The protein below binds the small molecule below.
Small molecule (SMILES): Nc1nc(Cl)cc(-c2nn(C(F)F)cc2Cc2ccccc2OCCN2CCOC[C@H]2CO)n1

Sequence of chain 2.A:
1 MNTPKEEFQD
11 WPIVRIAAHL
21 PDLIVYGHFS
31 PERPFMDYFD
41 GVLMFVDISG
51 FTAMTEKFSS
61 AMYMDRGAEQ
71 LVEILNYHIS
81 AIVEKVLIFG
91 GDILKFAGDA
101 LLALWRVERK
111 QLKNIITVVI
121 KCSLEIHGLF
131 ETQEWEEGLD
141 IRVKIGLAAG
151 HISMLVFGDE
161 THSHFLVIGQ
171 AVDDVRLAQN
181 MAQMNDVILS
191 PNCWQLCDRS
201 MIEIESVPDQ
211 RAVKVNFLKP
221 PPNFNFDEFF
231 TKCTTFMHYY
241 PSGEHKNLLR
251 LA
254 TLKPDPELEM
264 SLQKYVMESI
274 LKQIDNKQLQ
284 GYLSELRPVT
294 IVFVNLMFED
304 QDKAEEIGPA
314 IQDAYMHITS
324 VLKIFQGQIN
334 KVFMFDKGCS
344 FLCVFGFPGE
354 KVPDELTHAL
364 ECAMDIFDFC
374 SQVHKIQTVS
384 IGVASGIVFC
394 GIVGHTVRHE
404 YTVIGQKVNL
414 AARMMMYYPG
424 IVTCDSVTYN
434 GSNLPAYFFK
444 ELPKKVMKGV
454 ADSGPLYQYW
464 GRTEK

Binding-site contacts:
Ligand atom CL6 contacts residue LEU166 of chain 2.A at 3.7 Å.
Ligand atom NAL contacts residue ASP99 of chain 2.A at 2.8 Å (salt-bridge).
Ligand atom C5 contacts residue LEU102 of chain 2.A at 3.6 Å (hydrophobic).
Ligand atom CAU contacts residue PHE336 of chain 2.A at 3.6 Å (hydrophobic).
Ligand atom CL6 contacts residue VAL167 of chain 2.A at 3.6 Å.
Ligand atom CAI contacts residue PHE336 of chain 2.A at 3.4 Å (hydrophobic).
Ligand atom CAJ contacts residue GLN179 of chain 2.A at 3.6 Å.
Ligand atom FAZ contacts residue LYS95 of chain 2.A at 3.4 Å.
Ligand atom CAR contacts residue ASP99 of chain 2.A at 3.3 Å.
Ligand atom OAS contacts residue ALA97 of chain 2.A at 3.4 Å.
Ligand atom NBH contacts residue MET337 of chain 2.A at 2.9 Å (h-bond).
Ligand atom C2 contacts residue VAL167 of chain 2.A at 3.5 Å (hydrophobic).
Ligand atom CAD contacts residue ARG176 of chain 2.A at 3.7 Å.
Ligand atom FAZ contacts residue PHE96 of chain 2.A at 3.0 Å.
Ligand atom CAN contacts residue PHE336 of chain 2.A at 3.8 Å (hydrophobic).
Ligand atom OAG contacts residue PHE45 of chain 2.A at 3.7 Å.
Ligand atom FAY contacts residue LEU102 of chain 2.A at 3.3 Å.
Ligand atom CAH contacts residue PHE336 of chain 2.A at 3.7 Å (hydrophobic).
Ligand atom N3 contacts residue MET337 of chain 2.A at 3.7 Å.
Ligand atom CAF contacts residue MET337 of chain 2.A at 3.7 Å (hydrophobic).
Ligand atom C5 contacts residue LYS95 of chain 2.A at 3.7 Å.
Ligand atom CAN contacts residue PHE338 of chain 2.A at 3.6 Å (hydrophobic).
Ligand atom CAJ contacts residue PHE45 of chain 2.A at 3.6 Å (hydrophobic).
Ligand atom N1 contacts residue LEU166 of chain 2.A at 3.6 Å.
Ligand atom FAY contacts residue LEU101 of chain 2.A at 3.1 Å.
Ligand atom CAV contacts residue PHE336 of chain 2.A at 3.6 Å (hydrophobic).
Ligand atom CL6 contacts residue LYS95 of chain 2.A at 3.6 Å.
Ligand atom OAS contacts residue ASP99 of chain 2.A at 2.2 Å (salt-bridge).
Ligand atom FAY contacts residue ALA100 of chain 2.A at 3.3 Å.
Ligand atom N1 contacts residue VAL167 of chain 2.A at 3.0 Å (h-bond).
Ligand atom CAR contacts residue PHE336 of chain 2.A at 3.5 Å (hydrophobic).
Ligand atom CAQ contacts residue ASP99 of chain 2.A at 2.6 Å.
Ligand atom CAB contacts residue PHE45 of chain 2.A at 3.6 Å (hydrophobic).
Ligand atom CL6 contacts residue PHE165 of chain 2.A at 3.3 Å.
Ligand atom CAC contacts residue PHE45 of chain 2.A at 3.5 Å (hydrophobic).
Ligand atom C4 contacts residue LEU102 of chain 2.A at 3.6 Å (hydrophobic).
Ligand atom FAZ contacts residue ALA97 of chain 2.A at 3.1 Å.
Ligand atom CAC contacts residue GLN179 of chain 2.A at 3.3 Å.
Ligand atom C2 contacts residue MET337 of chain 2.A at 3.7 Å (hydrophobic).
Ligand atom NBH contacts residue VAL167 of chain 2.A at 2.7 Å (h-bond).